Sequence of chain 1.A:
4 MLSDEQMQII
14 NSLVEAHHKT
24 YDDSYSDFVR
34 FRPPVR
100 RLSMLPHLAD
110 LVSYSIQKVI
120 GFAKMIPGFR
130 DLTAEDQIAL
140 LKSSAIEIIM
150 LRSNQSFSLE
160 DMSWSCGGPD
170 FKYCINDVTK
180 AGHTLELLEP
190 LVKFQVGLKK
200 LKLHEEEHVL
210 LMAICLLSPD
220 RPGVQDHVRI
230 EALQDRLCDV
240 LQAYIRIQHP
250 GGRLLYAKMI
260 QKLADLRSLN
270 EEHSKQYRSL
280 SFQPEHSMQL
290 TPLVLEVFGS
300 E

This small molecule binds to this protein.
Small molecule (SMILES): C=C1[C@H](O)CC(=C/C=C2\CCC[C@@]3(C)[C@H]2CCCC[C@H]3[C@H](C)CCCC(C)(C)O)C[C@H]1O

Binding-site contacts:
Ligand atom O30 contacts residue ARG151 of chain 1.A at 3.9 Å.
Ligand atom C15 contacts residue HIS272 of chain 1.A at 3.8 Å.
Ligand atom C32 contacts residue TYR24 of chain 1.A at 3.7 Å (hydrophobic).
Ligand atom C28 contacts residue ARG151 of chain 1.A at 3.9 Å.
Ligand atom C26 contacts residue SER114 of chain 1.A at 3.8 Å.
Ligand atom C31 contacts residue SER155 of chain 1.A at 3.7 Å.
Ligand atom C5 contacts residue ILE145 of chain 1.A at 3.9 Å (hydrophobic).
Ligand atom O27 contacts residue ARG151 of chain 1.A at 2.6 Å (salt-bridge).
Ligand atom C26 contacts residue ARG151 of chain 1.A at 3.7 Å.
Ligand atom C17 contacts residue TYR276 of chain 1.A at 3.8 Å (hydrophobic).
Ligand atom C15 contacts residue VAL111 of chain 1.A at 3.8 Å (hydrophobic).
Ligand atom C23 contacts residue TRP163 of chain 1.A at 4.0 Å (hydrophobic).
Ligand atom C28 contacts residue TYR24 of chain 1.A at 3.9 Å (hydrophobic).
Ligand atom C19 contacts residue TRP163 of chain 1.A at 3.6 Å (hydrophobic).
Ligand atom C17 contacts residue LEU289 of chain 1.A at 3.6 Å (hydrophobic).
Ligand atom C10 contacts residue VAL177 of chain 1.A at 3.6 Å (hydrophobic).
Ligand atom C4 contacts residue ILE148 of chain 1.A at 3.7 Å (hydrophobic).
Ligand atom C24 contacts residue LEU110 of chain 1.A at 3.9 Å (hydrophobic).
Ligand atom C29 contacts residue SER155 of chain 1.A at 3.8 Å.
Ligand atom O30 contacts residue SER155 of chain 1.A at 3.0 Å (h-bond).
Ligand atom C32 contacts residue ARG151 of chain 1.A at 3.5 Å.
Ligand atom C10 contacts residue HIS182 of chain 1.A at 3.3 Å.
Ligand atom C14 contacts residue HIS182 of chain 1.A at 3.9 Å.
Ligand atom C23 contacts residue SER152 of chain 1.A at 3.4 Å.
Ligand atom C15 contacts residue PHE297 of chain 1.A at 3.8 Å (hydrophobic).
Ligand atom C22 contacts residue SER152 of chain 1.A at 3.5 Å.
Ligand atom C31 contacts residue CYS165 of chain 1.A at 3.6 Å (hydrophobic).
Ligand atom C25 contacts residue SER152 of chain 1.A at 3.9 Å.
Ligand atom C24 contacts residue SER152 of chain 1.A at 3.6 Å.
Ligand atom C1 contacts residue VAL111 of chain 1.A at 3.8 Å (hydrophobic).
Ligand atom O27 contacts residue SER114 of chain 1.A at 2.9 Å (h-bond).
Ligand atom O30 contacts residue TYR24 of chain 1.A at 2.6 Å (h-bond).
Ligand atom C29 contacts residue TYR24 of chain 1.A at 3.5 Å (hydrophobic).
Ligand atom C29 contacts residue TYR28 of chain 1.A at 3.7 Å (hydrophobic).
Ligand atom O16 contacts residue HIS272 of chain 1.A at 3.0 Å (h-bond).
Ligand atom C25 contacts residue SER114 of chain 1.A at 3.8 Å.
Ligand atom C12 contacts residue HIS182 of chain 1.A at 3.6 Å.
Ligand atom O16 contacts residue HIS182 of chain 1.A at 2.6 Å (h-bond).
Ligand atom O30 contacts residue SER152 of chain 1.A at 3.3 Å.
Ligand atom C11 contacts residue VAL111 of chain 1.A at 3.7 Å (hydrophobic).